Sequence of chain 1.F:
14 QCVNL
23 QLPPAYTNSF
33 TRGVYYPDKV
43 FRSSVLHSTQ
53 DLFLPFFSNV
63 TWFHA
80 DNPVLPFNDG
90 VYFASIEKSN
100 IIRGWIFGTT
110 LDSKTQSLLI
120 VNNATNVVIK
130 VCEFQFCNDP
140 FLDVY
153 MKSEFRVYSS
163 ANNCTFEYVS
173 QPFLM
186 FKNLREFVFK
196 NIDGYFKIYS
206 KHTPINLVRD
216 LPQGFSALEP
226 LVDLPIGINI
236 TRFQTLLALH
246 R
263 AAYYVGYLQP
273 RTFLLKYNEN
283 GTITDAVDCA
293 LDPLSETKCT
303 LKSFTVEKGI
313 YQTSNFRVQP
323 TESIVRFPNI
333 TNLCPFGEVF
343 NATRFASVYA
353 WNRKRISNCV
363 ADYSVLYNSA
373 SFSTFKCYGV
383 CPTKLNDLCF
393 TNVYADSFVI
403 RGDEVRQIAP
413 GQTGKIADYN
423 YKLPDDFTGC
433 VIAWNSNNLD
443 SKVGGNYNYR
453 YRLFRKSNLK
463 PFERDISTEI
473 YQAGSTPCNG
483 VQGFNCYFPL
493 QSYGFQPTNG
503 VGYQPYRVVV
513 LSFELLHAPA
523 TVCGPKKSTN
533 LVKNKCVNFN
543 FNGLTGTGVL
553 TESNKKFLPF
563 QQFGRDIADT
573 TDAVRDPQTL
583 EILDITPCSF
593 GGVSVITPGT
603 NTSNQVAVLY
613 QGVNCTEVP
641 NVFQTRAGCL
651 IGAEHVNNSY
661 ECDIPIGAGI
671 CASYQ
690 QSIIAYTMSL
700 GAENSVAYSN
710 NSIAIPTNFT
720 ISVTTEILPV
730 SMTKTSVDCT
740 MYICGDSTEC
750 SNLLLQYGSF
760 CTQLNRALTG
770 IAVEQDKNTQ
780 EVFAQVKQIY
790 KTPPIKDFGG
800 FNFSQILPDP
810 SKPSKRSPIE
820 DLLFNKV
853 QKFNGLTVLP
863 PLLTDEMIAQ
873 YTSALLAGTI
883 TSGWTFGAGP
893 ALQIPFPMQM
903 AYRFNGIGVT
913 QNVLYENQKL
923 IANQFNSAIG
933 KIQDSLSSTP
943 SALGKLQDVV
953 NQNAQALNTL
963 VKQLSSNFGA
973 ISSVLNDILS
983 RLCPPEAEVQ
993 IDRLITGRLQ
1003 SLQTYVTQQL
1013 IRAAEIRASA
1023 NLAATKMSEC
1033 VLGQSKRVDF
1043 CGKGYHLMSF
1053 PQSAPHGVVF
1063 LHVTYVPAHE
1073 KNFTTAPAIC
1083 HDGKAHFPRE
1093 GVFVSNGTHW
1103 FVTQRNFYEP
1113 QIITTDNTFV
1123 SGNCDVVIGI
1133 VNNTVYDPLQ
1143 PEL

Binding-site contacts:
Ligand atom C3 contacts residue ASN657 of chain 1.F at 3.8 Å.
Ligand atom C8 contacts residue HIS655 of chain 1.F at 3.6 Å.
Ligand atom C7 contacts residue ASN657 of chain 1.F at 3.2 Å.
Ligand atom O7 contacts residue ASN657 of chain 1.F at 3.0 Å (h-bond).
Ligand atom C8 contacts residue VAL656 of chain 1.F at 4.4 Å (hydrophobic).
Ligand atom N2 contacts residue ASN657 of chain 1.F at 3.0 Å (h-bond).
Ligand atom C8 contacts residue ASN657 of chain 1.F at 4.3 Å.
Ligand atom C2 contacts residue ASN657 of chain 1.F at 2.5 Å.
Ligand atom C1 contacts residue ASN657 of chain 1.F at 1.5 Å.
Ligand atom C5 contacts residue ASN657 of chain 1.F at 3.7 Å.
Ligand atom C4 contacts residue ASN657 of chain 1.F at 4.3 Å.
Ligand atom O5 contacts residue ASN657 of chain 1.F at 2.4 Å (h-bond).

This protein binds this small molecule.
Small molecule (SMILES): CC(=O)N[C@@H]1[C@@H](O)[C@H](O)[C@@H](CO)O[C@H]1O